A protein and the small-molecule ligand that binds it are described below.
Small molecule (SMILES): O=c1cc(-c2ccc(F)cc2)oc2cc(O)cc(O)c12

Binding-site contacts:
Ligand atom O4 contacts residue GLY612 of chain 1.A at 3.8 Å.
Ligand atom O1 contacts residue TYR613 of chain 1.A at 3.7 Å.
Ligand atom O2 contacts residue PHE285 of chain 1.A at 3.4 Å.
Ligand atom C5 contacts residue PHE285 of chain 1.A at 3.5 Å (hydrophobic).
Ligand atom C6 contacts residue PHE285 of chain 1.A at 3.4 Å (hydrophobic).
Ligand atom C14 contacts residue GLU382 of chain 1.A at 3.6 Å.
Ligand atom O3 contacts residue ALA610 of chain 1.A at 3.8 Å.
Ligand atom C10 contacts residue TYR613 of chain 1.A at 3.7 Å (hydrophobic).
Ligand atom C1 contacts residue PHE285 of chain 1.A at 3.7 Å (hydrophobic).
Ligand atom C11 contacts residue ASN284 of chain 1.A at 3.4 Å.
Ligand atom C12 contacts residue ASN284 of chain 1.A at 3.7 Å.
Ligand atom C3 contacts residue GLY612 of chain 1.A at 3.1 Å.
Ligand atom C8 contacts residue TYR613 of chain 1.A at 3.4 Å (hydrophobic).
Ligand atom C7 contacts residue PHE285 of chain 1.A at 3.3 Å (hydrophobic).
Ligand atom C13 contacts residue GLU382 of chain 1.A at 3.3 Å.
Ligand atom C6 contacts residue TYR613 of chain 1.A at 3.7 Å (hydrophobic).
Ligand atom C2 contacts residue GLY612 of chain 1.A at 3.7 Å.
Ligand atom C4 contacts residue GLY612 of chain 1.A at 3.8 Å.
Ligand atom O2 contacts residue ALA610 of chain 1.A at 3.2 Å.
Ligand atom C12 contacts residue GLU382 of chain 1.A at 3.2 Å.
Ligand atom F1 contacts residue ARG770 of chain 1.A at 3.1 Å.
Ligand atom C13 contacts residue ARG770 of chain 1.A at 3.6 Å.
Ligand atom O3 contacts residue PHE285 of chain 1.A at 3.8 Å.
Ligand atom O1 contacts residue PHE285 of chain 1.A at 3.4 Å.
Ligand atom O3 contacts residue TYR613 of chain 1.A at 3.7 Å.
Ligand atom C4 contacts residue PHE285 of chain 1.A at 3.6 Å (hydrophobic).
Ligand atom F1 contacts residue PHE771 of chain 1.A at 3.2 Å.
Ligand atom O3 contacts residue GLY612 of chain 1.A at 3.7 Å.
Ligand atom C9 contacts residue PHE285 of chain 1.A at 3.4 Å (hydrophobic).
Ligand atom C15 contacts residue TYR613 of chain 1.A at 3.4 Å (hydrophobic).
Ligand atom C5 contacts residue TYR613 of chain 1.A at 3.5 Å (hydrophobic).
Ligand atom C9 contacts residue TYR613 of chain 1.A at 3.6 Å (hydrophobic).
Ligand atom C7 contacts residue TYR613 of chain 1.A at 3.5 Å (hydrophobic).
Ligand atom C11 contacts residue HIS571 of chain 1.A at 3.6 Å.
Ligand atom O3 contacts residue ASN282 of chain 1.A at 3.7 Å.
Ligand atom C14 contacts residue ARG770 of chain 1.A at 3.4 Å.
Ligand atom C4 contacts residue TYR613 of chain 1.A at 3.6 Å (hydrophobic).
Ligand atom F1 contacts residue GLU382 of chain 1.A at 3.2 Å.
Ligand atom C11 contacts residue GLU382 of chain 1.A at 3.5 Å.
Ligand atom C8 contacts residue PHE285 of chain 1.A at 3.3 Å (hydrophobic).

Sequence of chain 1.A:
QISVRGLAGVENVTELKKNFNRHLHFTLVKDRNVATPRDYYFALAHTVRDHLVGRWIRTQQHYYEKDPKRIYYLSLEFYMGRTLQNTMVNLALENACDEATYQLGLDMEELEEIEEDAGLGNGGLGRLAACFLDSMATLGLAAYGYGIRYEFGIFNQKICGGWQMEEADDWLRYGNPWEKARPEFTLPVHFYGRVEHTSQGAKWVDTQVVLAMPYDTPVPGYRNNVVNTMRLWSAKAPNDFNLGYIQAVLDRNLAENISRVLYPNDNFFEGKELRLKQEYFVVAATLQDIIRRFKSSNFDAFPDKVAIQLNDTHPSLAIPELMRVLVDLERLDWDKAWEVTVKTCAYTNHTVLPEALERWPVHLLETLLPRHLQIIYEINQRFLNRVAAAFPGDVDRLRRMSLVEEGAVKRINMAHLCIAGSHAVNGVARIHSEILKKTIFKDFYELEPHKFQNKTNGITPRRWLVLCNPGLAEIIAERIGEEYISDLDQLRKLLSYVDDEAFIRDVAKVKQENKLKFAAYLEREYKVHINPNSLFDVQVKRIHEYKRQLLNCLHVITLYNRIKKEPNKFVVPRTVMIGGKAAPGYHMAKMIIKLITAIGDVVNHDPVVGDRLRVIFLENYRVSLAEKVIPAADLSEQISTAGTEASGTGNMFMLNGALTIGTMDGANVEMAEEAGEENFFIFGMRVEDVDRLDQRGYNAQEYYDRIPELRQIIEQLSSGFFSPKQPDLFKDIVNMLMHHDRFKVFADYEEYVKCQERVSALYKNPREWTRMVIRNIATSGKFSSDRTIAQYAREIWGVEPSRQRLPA